The protein below binds the small molecule below.
Small molecule (SMILES): CCNC(=O)c1cc2c(-c3cc(C(C)(C)O)ccc3Oc3c(C)cc(F)cc3C)cn(C)c(=O)c2[nH]1

Binding-site contacts:
Ligand atom C12 contacts residue LEU40 of chain 1.A at 3.6 Å (hydrophobic).
Ligand atom C9 contacts residue ILE94 of chain 1.A at 3.7 Å (hydrophobic).
Ligand atom C14 contacts residue TRP29 of chain 1.A at 3.8 Å (hydrophobic).
Ligand atom O3 contacts residue ASP36 of chain 1.A at 3.2 Å (salt-bridge).
Ligand atom N1 contacts residue VAL35 of chain 1.A at 3.6 Å.
Ligand atom C19 contacts residue ILE94 of chain 1.A at 3.7 Å (hydrophobic).
Ligand atom O contacts residue LEU42 of chain 1.A at 3.6 Å.
Ligand atom C7 contacts residue VAL35 of chain 1.A at 3.9 Å (hydrophobic).
Ligand atom C contacts residue ASP92 of chain 1.A at 3.6 Å.
Ligand atom C10 contacts residue ASN88 of chain 1.A at 3.8 Å.
Ligand atom C3 contacts residue EDO1 of chain 1.C at 3.7 Å.
Ligand atom N1 contacts residue ILE94 of chain 1.A at 3.7 Å.
Ligand atom C2 contacts residue ASN88 of chain 1.A at 3.7 Å.
Ligand atom C3 contacts residue ASN88 of chain 1.A at 3.5 Å.
Ligand atom O1 contacts residue ASN88 of chain 1.A at 2.8 Å (h-bond).
Ligand atom C4 contacts residue LEU40 of chain 1.A at 3.7 Å (hydrophobic).
Ligand atom O contacts residue EDO1 of chain 1.C at 3.6 Å.
Ligand atom C19 contacts residue TRP29 of chain 1.A at 3.6 Å (hydrophobic).
Ligand atom O3 contacts residue PRO34 of chain 1.A at 3.6 Å.
Ligand atom C15 contacts residue TRP29 of chain 1.A at 3.8 Å (hydrophobic).
Ligand atom C18 contacts residue TRP29 of chain 1.A at 3.6 Å (hydrophobic).
Ligand atom C1 contacts residue ASN88 of chain 1.A at 3.8 Å.
Ligand atom N contacts residue ASN88 of chain 1.A at 2.9 Å (h-bond).
Ligand atom C8 contacts residue PHE31 of chain 1.A at 3.6 Å (hydrophobic).
Ligand atom C7 contacts residue ILE94 of chain 1.A at 3.8 Å (hydrophobic).
Ligand atom C7 contacts residue PRO30 of chain 1.A at 3.7 Å (hydrophobic).
Ligand atom C2 contacts residue LEU42 of chain 1.A at 3.7 Å (hydrophobic).
Ligand atom C2 contacts residue EDO1 of chain 1.C at 3.5 Å.
Ligand atom C27 contacts residue ASP36 of chain 1.A at 3.9 Å.
Ligand atom N2 contacts residue ASN88 of chain 1.A at 2.8 Å (h-bond).
Ligand atom C17 contacts residue EDO1 of chain 1.C at 3.8 Å.
Ligand atom O3 contacts residue VAL35 of chain 1.A at 3.9 Å.
Ligand atom C26 contacts residue GLN33 of chain 1.A at 3.6 Å.
Ligand atom C24 contacts residue LEU40 of chain 1.A at 3.6 Å (hydrophobic).
Ligand atom C8 contacts residue VAL35 of chain 1.A at 3.7 Å (hydrophobic).
Ligand atom C9 contacts residue ASN88 of chain 1.A at 3.8 Å.
Ligand atom C11 contacts residue LEU40 of chain 1.A at 3.8 Å (hydrophobic).
Ligand atom C20 contacts residue TRP29 of chain 1.A at 3.7 Å (hydrophobic).
Ligand atom C19 contacts residue PRO30 of chain 1.A at 3.5 Å (hydrophobic).
Ligand atom C contacts residue ASN88 of chain 1.A at 3.6 Å.

Sequence of chain 1.A:
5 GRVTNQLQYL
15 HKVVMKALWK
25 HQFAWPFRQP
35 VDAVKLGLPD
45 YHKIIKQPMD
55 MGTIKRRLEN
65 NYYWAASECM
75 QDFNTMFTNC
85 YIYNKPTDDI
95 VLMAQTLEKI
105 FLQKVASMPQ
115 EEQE